Sequence of chain 1.D:
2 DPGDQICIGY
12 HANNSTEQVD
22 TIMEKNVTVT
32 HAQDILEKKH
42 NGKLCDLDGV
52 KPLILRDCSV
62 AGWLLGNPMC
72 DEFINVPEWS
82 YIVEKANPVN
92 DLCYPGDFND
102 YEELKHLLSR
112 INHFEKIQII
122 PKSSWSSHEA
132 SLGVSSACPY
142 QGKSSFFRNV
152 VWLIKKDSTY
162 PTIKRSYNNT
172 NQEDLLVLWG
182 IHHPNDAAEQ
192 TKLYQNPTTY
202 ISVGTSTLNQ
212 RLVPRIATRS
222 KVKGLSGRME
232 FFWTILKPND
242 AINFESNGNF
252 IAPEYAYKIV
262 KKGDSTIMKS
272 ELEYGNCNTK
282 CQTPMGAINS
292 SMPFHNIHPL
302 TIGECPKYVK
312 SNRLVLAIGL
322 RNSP

The protein below binds the small molecule below.
Small molecule (SMILES): CC(=O)N[C@H]1[C@H](O[C@H]2[C@H](O)[C@@H](NC(C)=O)CO[C@@H]2CO)O[C@H](CO)[C@@H](O[C@@H]2O[C@H](CO)[C@@H](O)[C@H](O)[C@@H]2O)[C@@H]1O

Binding-site contacts:
Ligand atom C5 contacts residue ASN169 of chain 1.E at 3.6 Å.
Ligand atom C7 contacts residue ALA242 of chain 1.E at 4.3 Å (hydrophobic).
Ligand atom C6 contacts residue THR171 of chain 1.E at 4.3 Å.
Ligand atom C8 contacts residue ASN240 of chain 1.E at 3.5 Å.
Ligand atom O5 contacts residue THR171 of chain 1.E at 4.0 Å.
Ligand atom N2 contacts residue ASN240 of chain 1.E at 3.5 Å (h-bond).
Ligand atom O4 contacts residue ASN240 of chain 1.E at 4.2 Å.
Ligand atom O5 contacts residue ASN240 of chain 1.E at 4.5 Å.
Ligand atom O3 contacts residue ASN169 of chain 1.E at 4.4 Å.
Ligand atom C5 contacts residue ASN240 of chain 1.E at 3.5 Å.
Ligand atom C2 contacts residue ASN240 of chain 1.E at 4.0 Å.
Ligand atom N2 contacts residue ASN169 of chain 1.E at 2.8 Å (h-bond).
Ligand atom C1 contacts residue ASN169 of chain 1.E at 1.4 Å.
Ligand atom C8 contacts residue ALA242 of chain 1.E at 4.0 Å (hydrophobic).
Ligand atom C6 contacts residue ASN240 of chain 1.E at 3.4 Å.
Ligand atom C8 contacts residue SER221 of chain 1.D at 4.2 Å.
Ligand atom C2 contacts residue ASN169 of chain 1.E at 2.2 Å.
Ligand atom O7 contacts residue ASN169 of chain 1.E at 3.6 Å.
Ligand atom C4 contacts residue ASN169 of chain 1.E at 4.1 Å.
Ligand atom C7 contacts residue ASN169 of chain 1.E at 3.5 Å.
Ligand atom O7 contacts residue ASN240 of chain 1.E at 3.9 Å.
Ligand atom O5 contacts residue ASN169 of chain 1.E at 2.3 Å (h-bond).
Ligand atom C3 contacts residue ASN240 of chain 1.E at 4.4 Å.
Ligand atom C3 contacts residue ASN169 of chain 1.E at 3.6 Å.
Ligand atom C7 contacts residue ASN240 of chain 1.E at 3.9 Å.
Ligand atom C1 contacts residue ASN240 of chain 1.E at 3.6 Å.

Sequence of chain 1.E:
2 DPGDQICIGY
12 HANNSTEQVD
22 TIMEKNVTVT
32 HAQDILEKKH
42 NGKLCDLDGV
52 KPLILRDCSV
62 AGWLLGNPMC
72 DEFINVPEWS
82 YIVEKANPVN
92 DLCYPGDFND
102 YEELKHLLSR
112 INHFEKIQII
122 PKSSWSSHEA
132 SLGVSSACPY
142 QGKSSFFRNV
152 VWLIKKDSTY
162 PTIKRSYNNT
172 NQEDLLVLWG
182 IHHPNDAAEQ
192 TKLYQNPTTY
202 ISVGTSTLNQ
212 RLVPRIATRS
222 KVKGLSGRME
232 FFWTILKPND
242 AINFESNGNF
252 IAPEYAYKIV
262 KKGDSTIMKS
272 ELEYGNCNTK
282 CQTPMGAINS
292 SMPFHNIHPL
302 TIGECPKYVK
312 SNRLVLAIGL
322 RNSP